This protein binds this small molecule.
Small molecule (SMILES): CC(=O)N[C@@H]1[C@@H](O)[C@H](O)[C@@H](CO)O[C@H]1O

Binding-site contacts:
Ligand atom O6 contacts residue TYR765 of chain 1.C at 3.1 Å.
Ligand atom O7 contacts residue SER772 of chain 1.C at 4.4 Å.
Ligand atom C5 contacts residue ASN770 of chain 1.C at 3.7 Å.
Ligand atom C4 contacts residue ASN770 of chain 1.C at 4.3 Å.
Ligand atom C3 contacts residue ASN770 of chain 1.C at 3.8 Å.
Ligand atom O5 contacts residue TYR765 of chain 1.C at 3.8 Å.
Ligand atom O3 contacts residue SER772 of chain 1.C at 4.4 Å.
Ligand atom C8 contacts residue GLN773 of chain 1.C at 4.2 Å.
Ligand atom C7 contacts residue ASN770 of chain 1.C at 4.2 Å.
Ligand atom O7 contacts residue GLN773 of chain 1.C at 3.7 Å.
Ligand atom C5 contacts residue TYR765 of chain 1.C at 4.2 Å (hydrophobic).
Ligand atom N2 contacts residue SER772 of chain 1.C at 4.2 Å.
Ligand atom C2 contacts residue ASN770 of chain 1.C at 2.5 Å.
Ligand atom O5 contacts residue SER772 of chain 1.C at 4.2 Å.
Ligand atom O5 contacts residue ASN770 of chain 1.C at 2.5 Å (h-bond).
Ligand atom C6 contacts residue TYR765 of chain 1.C at 3.4 Å (hydrophobic).
Ligand atom C1 contacts residue ASN770 of chain 1.C at 1.5 Å.
Ligand atom N2 contacts residue ASN770 of chain 1.C at 2.8 Å (h-bond).
Ligand atom C7 contacts residue GLN773 of chain 1.C at 4.2 Å.
Ligand atom C2 contacts residue SER772 of chain 1.C at 3.5 Å.
Ligand atom C6 contacts residue ASN770 of chain 1.C at 4.4 Å.
Ligand atom C1 contacts residue SER772 of chain 1.C at 4.2 Å.
Ligand atom C3 contacts residue SER772 of chain 1.C at 4.4 Å.

Sequence of chain 1.C:
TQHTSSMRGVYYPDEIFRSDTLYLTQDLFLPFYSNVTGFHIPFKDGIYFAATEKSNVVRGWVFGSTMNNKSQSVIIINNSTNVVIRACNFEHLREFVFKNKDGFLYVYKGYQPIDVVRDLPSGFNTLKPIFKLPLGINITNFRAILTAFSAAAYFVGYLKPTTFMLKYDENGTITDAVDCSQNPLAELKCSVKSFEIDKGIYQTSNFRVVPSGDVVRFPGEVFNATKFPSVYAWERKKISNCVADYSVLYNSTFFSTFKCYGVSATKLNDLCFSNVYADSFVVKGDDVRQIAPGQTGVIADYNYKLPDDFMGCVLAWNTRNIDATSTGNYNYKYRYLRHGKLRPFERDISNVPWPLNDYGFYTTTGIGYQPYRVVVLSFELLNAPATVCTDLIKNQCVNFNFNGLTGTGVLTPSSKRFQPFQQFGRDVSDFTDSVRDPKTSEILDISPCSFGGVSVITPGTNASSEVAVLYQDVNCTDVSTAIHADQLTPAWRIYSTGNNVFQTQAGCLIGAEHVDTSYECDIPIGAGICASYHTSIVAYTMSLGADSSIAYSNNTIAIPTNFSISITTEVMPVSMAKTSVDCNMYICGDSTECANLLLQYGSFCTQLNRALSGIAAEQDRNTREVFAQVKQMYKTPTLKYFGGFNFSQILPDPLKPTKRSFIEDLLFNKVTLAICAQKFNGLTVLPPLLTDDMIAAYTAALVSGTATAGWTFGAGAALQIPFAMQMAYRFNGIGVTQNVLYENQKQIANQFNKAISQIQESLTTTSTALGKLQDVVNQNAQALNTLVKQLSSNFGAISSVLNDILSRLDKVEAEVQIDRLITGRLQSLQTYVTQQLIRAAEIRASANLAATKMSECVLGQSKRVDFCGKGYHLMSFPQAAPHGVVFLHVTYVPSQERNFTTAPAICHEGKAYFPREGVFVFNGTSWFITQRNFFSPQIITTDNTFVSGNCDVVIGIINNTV